This small molecule binds to this protein.
Small molecule (SMILES): CN1CCC[C@@H](Nc2cnn(C)c(=O)c2Cl)C1

Binding-site contacts:
Ligand atom N20 contacts residue PHE99 of chain 1.B at 4.1 Å.
Ligand atom C15 contacts residue PRO37 of chain 1.B at 3.6 Å (hydrophobic).
Ligand atom C17 contacts residue GLU40 of chain 1.B at 3.9 Å.
Ligand atom C27 contacts residue ALA47 of chain 1.B at 3.8 Å (hydrophobic).
Ligand atom CL1 contacts residue PRO37 of chain 1.B at 3.3 Å.
Ligand atom O32 contacts residue TYR50 of chain 1.B at 4.2 Å.
Ligand atom C31 contacts residue ASN93 of chain 1.B at 3.8 Å.
Ligand atom C27 contacts residue PHE99 of chain 1.B at 4.1 Å (hydrophobic).
Ligand atom C17 contacts residue PRO41 of chain 1.B at 4.0 Å (hydrophobic).
Ligand atom CL1 contacts residue VAL42 of chain 1.B at 4.0 Å.
Ligand atom N25 contacts residue ASP46 of chain 1.B at 4.2 Å.
Ligand atom CL1 contacts residue PHE38 of chain 1.B at 3.6 Å.
Ligand atom C01 contacts residue PRO41 of chain 1.B at 3.2 Å (hydrophobic).
Ligand atom N25 contacts residue VAL42 of chain 1.B at 4.1 Å.
Ligand atom N25 contacts residue ALA47 of chain 1.B at 4.1 Å.
Ligand atom O32 contacts residue ASN93 of chain 1.B at 2.9 Å (h-bond).
Ligand atom C12 contacts residue PHE99 of chain 1.B at 4.1 Å (hydrophobic).
Ligand atom C31 contacts residue PHE99 of chain 1.B at 3.8 Å (hydrophobic).
Ligand atom C23 contacts residue ASP46 of chain 1.B at 4.1 Å.
Ligand atom C09 contacts residue TRP36 of chain 1.B at 3.9 Å (hydrophobic).
Ligand atom C27 contacts residue TYR92 of chain 1.B at 3.4 Å (hydrophobic).
Ligand atom C31 contacts residue VAL42 of chain 1.B at 4.2 Å (hydrophobic).
Ligand atom N20 contacts residue PRO37 of chain 1.B at 2.8 Å (h-bond).
Ligand atom N05 contacts residue PRO41 of chain 1.B at 4.1 Å.
Ligand atom C22 contacts residue PRO37 of chain 1.B at 4.0 Å (hydrophobic).
Ligand atom C01 contacts residue GLU40 of chain 1.B at 4.1 Å.
Ligand atom C33 contacts residue VAL42 of chain 1.B at 3.7 Å (hydrophobic).
Ligand atom O32 contacts residue PHE99 of chain 1.B at 4.2 Å.
Ligand atom C23 contacts residue PHE99 of chain 1.B at 3.6 Å (hydrophobic).
Ligand atom C33 contacts residue PHE99 of chain 1.B at 4.0 Å (hydrophobic).
Ligand atom C23 contacts residue VAL42 of chain 1.B at 4.1 Å (hydrophobic).
Ligand atom C17 contacts residue PRO37 of chain 1.B at 3.5 Å (hydrophobic).
Ligand atom C12 contacts residue PRO37 of chain 1.B at 4.0 Å (hydrophobic).
Ligand atom N26 contacts residue PHE99 of chain 1.B at 3.7 Å.
Ligand atom C17 contacts residue VAL42 of chain 1.B at 4.1 Å (hydrophobic).
Ligand atom N25 contacts residue PHE99 of chain 1.B at 3.5 Å.
Ligand atom C27 contacts residue ASN93 of chain 1.B at 3.4 Å.
Ligand atom C22 contacts residue PHE99 of chain 1.B at 3.8 Å (hydrophobic).
Ligand atom C12 contacts residue TRP36 of chain 1.B at 3.8 Å (hydrophobic).
Ligand atom C22 contacts residue VAL42 of chain 1.B at 3.9 Å (hydrophobic).

Sequence of chain 1.B:
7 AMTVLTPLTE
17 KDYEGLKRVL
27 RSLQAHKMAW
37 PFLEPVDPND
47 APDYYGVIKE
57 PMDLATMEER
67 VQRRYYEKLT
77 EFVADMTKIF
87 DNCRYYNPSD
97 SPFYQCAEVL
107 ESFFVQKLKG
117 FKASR